Binding-site contacts:
Ligand atom C8 contacts residue ILE281 of chain 52.E at 4.5 Å (hydrophobic).
Ligand atom O5 contacts residue ASN315 of chain 52.E at 2.4 Å (h-bond).
Ligand atom C8 contacts residue ASN315 of chain 52.E at 3.5 Å.
Ligand atom N2 contacts residue ASN315 of chain 52.E at 2.8 Å (h-bond).
Ligand atom C6 contacts residue THR313 of chain 52.E at 4.5 Å.
Ligand atom C2 contacts residue ASN315 of chain 52.E at 2.5 Å.
Ligand atom O5 contacts residue THR313 of chain 52.E at 4.3 Å.
Ligand atom C7 contacts residue ASN315 of chain 52.E at 3.3 Å.
Ligand atom O5 contacts residue VAL314 of chain 52.E at 3.8 Å.
Ligand atom C4 contacts residue ASN315 of chain 52.E at 4.3 Å.
Ligand atom C1 contacts residue VAL314 of chain 52.E at 4.4 Å (hydrophobic).
Ligand atom O7 contacts residue ASN315 of chain 52.E at 4.2 Å.
Ligand atom C6 contacts residue ASN315 of chain 52.E at 4.5 Å.
Ligand atom C1 contacts residue ASN315 of chain 52.E at 1.4 Å.
Ligand atom C5 contacts residue ASN315 of chain 52.E at 3.7 Å.
Ligand atom C3 contacts residue ASN315 of chain 52.E at 3.8 Å.

This protein binds this small molecule.
Small molecule (SMILES): CC(=O)N[C@@H]1[C@@H](O)[C@H](O)[C@@H](CO)O[C@H]1O

Sequence of chain 52.E:
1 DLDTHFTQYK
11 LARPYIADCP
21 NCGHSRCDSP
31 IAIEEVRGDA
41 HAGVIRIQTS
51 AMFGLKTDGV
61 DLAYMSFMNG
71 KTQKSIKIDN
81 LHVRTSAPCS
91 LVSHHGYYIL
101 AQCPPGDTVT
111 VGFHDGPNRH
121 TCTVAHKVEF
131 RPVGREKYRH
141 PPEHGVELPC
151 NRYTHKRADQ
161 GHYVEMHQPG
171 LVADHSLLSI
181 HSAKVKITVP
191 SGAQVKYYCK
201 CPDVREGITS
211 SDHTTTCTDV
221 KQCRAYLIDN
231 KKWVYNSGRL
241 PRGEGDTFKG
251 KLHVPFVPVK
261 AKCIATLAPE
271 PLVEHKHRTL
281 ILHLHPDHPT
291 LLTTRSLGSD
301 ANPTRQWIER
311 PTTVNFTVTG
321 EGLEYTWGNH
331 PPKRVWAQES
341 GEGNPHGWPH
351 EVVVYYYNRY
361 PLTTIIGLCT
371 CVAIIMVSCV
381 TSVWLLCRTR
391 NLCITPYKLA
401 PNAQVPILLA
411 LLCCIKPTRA